Binding-site contacts:
Ligand atom C17 contacts residue ASP144 of chain 1.A at 3.2 Å.
Ligand atom C1 contacts residue LEU133 of chain 1.A at 3.6 Å (hydrophobic).
Ligand atom C2 contacts residue CYS83 of chain 1.A at 3.2 Å (hydrophobic).
Ligand atom N2 contacts residue CYS83 of chain 1.A at 2.9 Å (h-bond).
Ligand atom C1 contacts residue CYS83 of chain 1.A at 3.9 Å (hydrophobic).
Ligand atom C6 contacts residue GLY86 of chain 1.A at 3.7 Å.
Ligand atom C17 contacts residue GLY15 of chain 1.A at 3.7 Å.
Ligand atom S1 contacts residue GLY86 of chain 1.A at 3.6 Å.
Ligand atom C5 contacts residue ILE12 of chain 1.A at 3.2 Å (hydrophobic).
Ligand atom S1 contacts residue CYS83 of chain 1.A at 3.6 Å (h-bond).
Ligand atom N3 contacts residue ASP90 of chain 1.A at 3.7 Å.
Ligand atom C19 contacts residue MET80 of chain 1.A at 3.5 Å (hydrophobic).
Ligand atom C8 contacts residue GLY84 of chain 1.A at 3.9 Å.
Ligand atom N1 contacts residue ALA33 of chain 1.A at 3.3 Å.
Ligand atom C3 contacts residue ILE12 of chain 1.A at 3.5 Å (hydrophobic).
Ligand atom O1 contacts residue LEU133 of chain 1.A at 3.6 Å.
Ligand atom C1 contacts residue GLU81 of chain 1.A at 3.9 Å.
Ligand atom C4 contacts residue ILE12 of chain 1.A at 3.6 Å (hydrophobic).
Ligand atom C2 contacts residue ILE12 of chain 1.A at 3.8 Å (hydrophobic).
Ligand atom C6 contacts residue ILE12 of chain 1.A at 3.9 Å (hydrophobic).
Ligand atom C1 contacts residue ALA33 of chain 1.A at 3.5 Å (hydrophobic).
Ligand atom C16 contacts residue VAL20 of chain 1.A at 3.7 Å (hydrophobic).
Ligand atom N1 contacts residue LEU133 of chain 1.A at 3.8 Å.
Ligand atom N2 contacts residue PHE82 of chain 1.A at 3.6 Å.
Ligand atom C11 contacts residue GLY85 of chain 1.A at 3.9 Å.
Ligand atom N5 contacts residue LYS35 of chain 1.A at 3.9 Å.
Ligand atom C12 contacts residue ILE12 of chain 1.A at 3.9 Å (hydrophobic).
Ligand atom N5 contacts residue ASP144 of chain 1.A at 3.5 Å.
Ligand atom N2 contacts residue ALA33 of chain 1.A at 3.7 Å.
Ligand atom N2 contacts residue GLU81 of chain 1.A at 3.9 Å.
Ligand atom S1 contacts residue PHE82 of chain 1.A at 3.9 Å.
Ligand atom C2 contacts residue PHE82 of chain 1.A at 3.6 Å (hydrophobic).
Ligand atom C4 contacts residue GLY86 of chain 1.A at 3.9 Å.
Ligand atom N1 contacts residue MET80 of chain 1.A at 3.8 Å.
Ligand atom C11 contacts residue GLY86 of chain 1.A at 3.8 Å.
Ligand atom C18 contacts residue MET80 of chain 1.A at 3.6 Å (hydrophobic).
Ligand atom N3 contacts residue ILE12 of chain 1.A at 2.9 Å (h-bond).
Ligand atom C13 contacts residue LEU133 of chain 1.A at 3.5 Å (hydrophobic).
Ligand atom C15 contacts residue VAL20 of chain 1.A at 3.8 Å (hydrophobic).
Ligand atom N1 contacts residue GLU81 of chain 1.A at 3.0 Å (salt-bridge).

Sequence of chain 1.A:
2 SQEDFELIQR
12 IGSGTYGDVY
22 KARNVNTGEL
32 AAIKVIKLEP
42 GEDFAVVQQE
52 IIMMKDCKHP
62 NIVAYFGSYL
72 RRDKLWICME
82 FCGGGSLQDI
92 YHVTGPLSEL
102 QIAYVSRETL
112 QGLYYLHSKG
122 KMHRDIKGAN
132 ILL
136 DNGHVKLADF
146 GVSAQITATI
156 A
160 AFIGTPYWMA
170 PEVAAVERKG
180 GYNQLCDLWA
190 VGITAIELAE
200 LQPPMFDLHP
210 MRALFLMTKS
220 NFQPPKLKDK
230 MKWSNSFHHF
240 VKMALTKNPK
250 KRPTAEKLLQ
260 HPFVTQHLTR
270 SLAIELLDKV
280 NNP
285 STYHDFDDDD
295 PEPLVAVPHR

A protein and the small-molecule ligand that binds it are described below.
Small molecule (SMILES): Nc1ncc(-c2cnc(C3CCNCC3)s2)cc1OCc1ccncc1